Binding-site contacts:
Ligand atom C1 contacts residue ASN267 of chain 1.D at 1.4 Å.
Ligand atom O7 contacts residue GLU266 of chain 1.D at 4.4 Å.
Ligand atom O5 contacts residue ASN267 of chain 1.D at 2.4 Å (h-bond).
Ligand atom C2 contacts residue ASN267 of chain 1.D at 2.5 Å.
Ligand atom C8 contacts residue ASN267 of chain 1.D at 4.2 Å.
Ligand atom C3 contacts residue ASN267 of chain 1.D at 3.8 Å.
Ligand atom C7 contacts residue ASN267 of chain 1.D at 3.8 Å.
Ligand atom O5 contacts residue LYS543 of chain 1.C at 4.5 Å.
Ligand atom N2 contacts residue ASN265 of chain 1.D at 4.2 Å.
Ligand atom O7 contacts residue ASN265 of chain 1.D at 2.8 Å (h-bond).
Ligand atom C5 contacts residue ASN267 of chain 1.D at 3.7 Å.
Ligand atom C8 contacts residue ASN265 of chain 1.D at 3.6 Å.
Ligand atom N2 contacts residue GLU266 of chain 1.D at 4.1 Å.
Ligand atom N2 contacts residue ASN267 of chain 1.D at 2.9 Å (h-bond).
Ligand atom C4 contacts residue ASN267 of chain 1.D at 4.2 Å.
Ligand atom C7 contacts residue ASN265 of chain 1.D at 3.3 Å.

Sequence of chain 1.D:
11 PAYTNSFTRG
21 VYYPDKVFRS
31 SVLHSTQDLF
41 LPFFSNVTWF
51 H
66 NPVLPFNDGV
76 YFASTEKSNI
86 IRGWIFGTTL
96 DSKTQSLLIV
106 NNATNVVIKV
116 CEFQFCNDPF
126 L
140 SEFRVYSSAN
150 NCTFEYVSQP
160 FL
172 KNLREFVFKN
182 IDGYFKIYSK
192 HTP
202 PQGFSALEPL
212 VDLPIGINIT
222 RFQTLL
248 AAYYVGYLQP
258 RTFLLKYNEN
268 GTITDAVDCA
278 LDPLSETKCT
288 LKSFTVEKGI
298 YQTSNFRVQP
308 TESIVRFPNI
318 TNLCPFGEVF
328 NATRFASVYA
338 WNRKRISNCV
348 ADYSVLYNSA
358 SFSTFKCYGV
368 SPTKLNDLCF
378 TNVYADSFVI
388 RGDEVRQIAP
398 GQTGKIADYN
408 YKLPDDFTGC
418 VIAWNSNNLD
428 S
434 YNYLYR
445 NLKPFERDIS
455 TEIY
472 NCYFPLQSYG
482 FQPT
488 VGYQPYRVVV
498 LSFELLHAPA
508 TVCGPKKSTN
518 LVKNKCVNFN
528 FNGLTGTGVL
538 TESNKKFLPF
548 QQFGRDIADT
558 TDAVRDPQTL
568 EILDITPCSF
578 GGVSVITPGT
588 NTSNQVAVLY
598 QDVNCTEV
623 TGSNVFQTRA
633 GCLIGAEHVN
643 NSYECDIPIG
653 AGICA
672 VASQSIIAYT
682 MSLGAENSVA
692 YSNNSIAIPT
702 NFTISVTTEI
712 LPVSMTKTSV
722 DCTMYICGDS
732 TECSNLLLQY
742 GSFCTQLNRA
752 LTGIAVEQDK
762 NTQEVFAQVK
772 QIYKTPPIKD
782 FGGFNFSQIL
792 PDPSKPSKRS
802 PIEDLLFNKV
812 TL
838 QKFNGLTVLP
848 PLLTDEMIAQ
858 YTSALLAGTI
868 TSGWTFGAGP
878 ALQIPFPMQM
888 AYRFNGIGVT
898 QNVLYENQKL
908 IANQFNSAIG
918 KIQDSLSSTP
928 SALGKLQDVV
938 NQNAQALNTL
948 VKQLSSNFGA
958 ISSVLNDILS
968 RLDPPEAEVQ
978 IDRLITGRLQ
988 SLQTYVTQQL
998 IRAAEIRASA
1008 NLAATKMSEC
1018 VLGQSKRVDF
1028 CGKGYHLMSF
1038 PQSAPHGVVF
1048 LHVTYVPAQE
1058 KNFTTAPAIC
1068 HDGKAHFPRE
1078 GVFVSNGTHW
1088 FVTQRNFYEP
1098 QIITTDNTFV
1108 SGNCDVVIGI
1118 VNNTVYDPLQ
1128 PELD

Sequence of chain 1.C:
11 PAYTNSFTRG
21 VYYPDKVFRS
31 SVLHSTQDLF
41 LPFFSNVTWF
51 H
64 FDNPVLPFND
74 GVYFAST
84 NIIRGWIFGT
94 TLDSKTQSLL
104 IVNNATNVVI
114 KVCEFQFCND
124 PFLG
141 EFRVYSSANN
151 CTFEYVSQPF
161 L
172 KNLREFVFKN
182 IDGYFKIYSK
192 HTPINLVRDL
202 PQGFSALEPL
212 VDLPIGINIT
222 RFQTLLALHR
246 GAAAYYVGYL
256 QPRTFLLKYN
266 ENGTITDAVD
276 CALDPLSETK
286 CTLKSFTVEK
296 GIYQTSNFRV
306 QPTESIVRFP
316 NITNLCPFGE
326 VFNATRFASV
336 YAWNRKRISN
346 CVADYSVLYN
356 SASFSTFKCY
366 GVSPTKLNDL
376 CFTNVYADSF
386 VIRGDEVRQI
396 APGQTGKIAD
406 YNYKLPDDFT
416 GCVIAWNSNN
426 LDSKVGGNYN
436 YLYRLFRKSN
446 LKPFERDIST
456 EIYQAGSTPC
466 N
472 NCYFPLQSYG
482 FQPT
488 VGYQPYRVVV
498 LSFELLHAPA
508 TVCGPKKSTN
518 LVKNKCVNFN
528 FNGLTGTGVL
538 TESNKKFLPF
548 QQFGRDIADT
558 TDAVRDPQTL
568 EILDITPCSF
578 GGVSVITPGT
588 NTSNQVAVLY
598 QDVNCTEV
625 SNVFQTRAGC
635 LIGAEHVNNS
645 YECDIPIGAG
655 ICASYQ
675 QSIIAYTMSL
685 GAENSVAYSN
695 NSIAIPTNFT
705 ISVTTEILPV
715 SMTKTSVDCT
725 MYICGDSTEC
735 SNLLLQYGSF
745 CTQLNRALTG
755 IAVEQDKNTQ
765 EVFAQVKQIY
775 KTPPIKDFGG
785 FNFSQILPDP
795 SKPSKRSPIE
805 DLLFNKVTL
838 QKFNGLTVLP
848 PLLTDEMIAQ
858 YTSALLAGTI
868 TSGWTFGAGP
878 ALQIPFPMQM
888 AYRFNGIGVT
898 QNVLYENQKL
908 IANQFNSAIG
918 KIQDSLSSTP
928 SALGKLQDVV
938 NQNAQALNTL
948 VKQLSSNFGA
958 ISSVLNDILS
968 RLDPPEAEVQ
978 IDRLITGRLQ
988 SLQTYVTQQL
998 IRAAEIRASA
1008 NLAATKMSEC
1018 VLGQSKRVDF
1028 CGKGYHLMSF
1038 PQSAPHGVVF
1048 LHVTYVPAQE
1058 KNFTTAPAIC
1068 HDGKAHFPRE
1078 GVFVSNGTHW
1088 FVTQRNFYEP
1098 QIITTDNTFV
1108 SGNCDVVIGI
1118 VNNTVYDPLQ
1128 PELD

A protein and the small-molecule ligand that binds it are described below.
Small molecule (SMILES): CC(=O)N[C@@H]1[C@@H](O)[C@H](O)[C@@H](CO)O[C@H]1O